Binding-site contacts:
Ligand atom C7 contacts residue ASN12 of chain 3.I at 3.9 Å.
Ligand atom C5 contacts residue ASN12 of chain 3.I at 4.0 Å.
Ligand atom C1 contacts residue ASN12 of chain 3.I at 2.1 Å.
Ligand atom N2 contacts residue ASN12 of chain 3.I at 3.8 Å.
Ligand atom O7 contacts residue ASN12 of chain 3.I at 3.7 Å.
Ligand atom O5 contacts residue ASN12 of chain 3.I at 2.6 Å (h-bond).
Ligand atom C2 contacts residue ASN12 of chain 3.I at 3.2 Å.

A protein and the small-molecule ligand that binds it are described below.
Small molecule (SMILES): CC(=O)N[C@H]1[C@H](O[C@H]2[C@H](O)[C@@H](NC(C)=O)CO[C@@H]2CO)O[C@H](CO)[C@@H](O)[C@@H]1O

Sequence of chain 3.I:
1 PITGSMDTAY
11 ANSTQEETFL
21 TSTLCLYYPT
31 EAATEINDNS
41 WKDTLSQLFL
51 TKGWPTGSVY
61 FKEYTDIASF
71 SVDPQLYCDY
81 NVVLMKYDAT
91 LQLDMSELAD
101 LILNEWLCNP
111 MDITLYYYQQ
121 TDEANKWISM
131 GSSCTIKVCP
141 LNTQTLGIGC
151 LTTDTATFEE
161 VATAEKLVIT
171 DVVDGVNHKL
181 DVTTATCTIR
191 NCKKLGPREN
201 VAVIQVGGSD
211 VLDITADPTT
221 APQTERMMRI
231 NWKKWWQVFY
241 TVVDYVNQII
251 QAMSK